This protein binds this small molecule.
Small molecule (SMILES): CC(=O)N[C@H]1[C@H]([C@H](O)[C@H](O)CO)O[C@@](O[C@H]2[C@@H](O)[C@@H](CO)O[C@@H](O[C@H]3[C@H](O)[C@@H](O)[C@H](O)O[C@@H]3CO)[C@@H]2O)(C(=O)O)C[C@@H]1O

Sequence of chain 55.E:
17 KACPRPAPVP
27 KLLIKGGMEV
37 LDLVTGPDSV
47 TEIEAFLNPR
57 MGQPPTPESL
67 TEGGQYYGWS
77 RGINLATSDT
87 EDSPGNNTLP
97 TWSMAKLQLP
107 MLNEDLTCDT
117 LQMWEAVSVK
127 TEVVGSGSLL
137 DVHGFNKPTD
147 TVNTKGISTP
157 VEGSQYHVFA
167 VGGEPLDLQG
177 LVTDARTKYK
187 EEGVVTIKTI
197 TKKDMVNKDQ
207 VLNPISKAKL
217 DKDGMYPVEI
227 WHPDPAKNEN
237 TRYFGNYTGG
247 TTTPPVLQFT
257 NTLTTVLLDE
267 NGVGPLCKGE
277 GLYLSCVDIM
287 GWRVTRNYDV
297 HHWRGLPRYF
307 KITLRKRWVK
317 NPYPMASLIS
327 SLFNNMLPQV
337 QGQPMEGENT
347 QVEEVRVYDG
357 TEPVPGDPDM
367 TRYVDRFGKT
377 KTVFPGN

Sequence of chain 55.D:
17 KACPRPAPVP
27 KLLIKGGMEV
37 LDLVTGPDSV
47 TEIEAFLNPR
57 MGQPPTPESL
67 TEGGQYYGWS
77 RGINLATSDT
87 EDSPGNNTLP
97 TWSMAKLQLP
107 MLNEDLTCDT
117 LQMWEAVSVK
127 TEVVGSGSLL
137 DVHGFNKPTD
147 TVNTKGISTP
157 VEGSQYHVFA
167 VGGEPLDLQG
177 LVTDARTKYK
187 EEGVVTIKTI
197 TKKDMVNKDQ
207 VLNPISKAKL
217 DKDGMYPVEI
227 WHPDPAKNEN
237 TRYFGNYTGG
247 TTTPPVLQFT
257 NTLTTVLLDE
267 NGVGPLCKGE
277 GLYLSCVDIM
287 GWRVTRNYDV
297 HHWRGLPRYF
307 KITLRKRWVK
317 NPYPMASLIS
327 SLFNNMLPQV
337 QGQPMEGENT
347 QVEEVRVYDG

Binding-site contacts:
Ligand atom O4 contacts residue ARG77 of chain 55.D at 4.3 Å.
Ligand atom O1B contacts residue ARG77 of chain 55.D at 2.8 Å (salt-bridge).
Ligand atom C6 contacts residue TYR72 of chain 55.D at 3.8 Å (hydrophobic).
Ligand atom O6 contacts residue ASN93 of chain 55.D at 3.4 Å (h-bond).
Ligand atom C4 contacts residue HIS298 of chain 55.D at 3.7 Å.
Ligand atom C2 contacts residue ARG77 of chain 55.D at 4.0 Å.
Ligand atom O4 contacts residue ILE79 of chain 55.D at 4.2 Å.
Ligand atom C3 contacts residue GLY78 of chain 55.D at 4.0 Å.
Ligand atom C1 contacts residue ARG77 of chain 55.D at 3.4 Å.
Ligand atom C4 contacts residue GLY78 of chain 55.D at 3.8 Å.
Ligand atom C11 contacts residue TYR72 of chain 55.D at 4.0 Å (hydrophobic).
Ligand atom O4 contacts residue TYR72 of chain 55.D at 3.9 Å.
Ligand atom O3 contacts residue ARG77 of chain 55.D at 4.3 Å.
Ligand atom O3 contacts residue VAL296 of chain 55.D at 4.3 Å.
Ligand atom O1B contacts residue TYR72 of chain 55.D at 4.0 Å.
Ligand atom O3 contacts residue GLY78 of chain 55.D at 3.8 Å.
Ligand atom C3 contacts residue HIS298 of chain 55.D at 3.9 Å.
Ligand atom C6 contacts residue THR94 of chain 55.D at 4.2 Å.
Ligand atom C6 contacts residue ASN93 of chain 55.D at 3.2 Å.
Ligand atom O8 contacts residue TYR72 of chain 55.D at 3.7 Å.
Ligand atom N5 contacts residue TYR72 of chain 55.D at 3.0 Å (h-bond).
Ligand atom C10 contacts residue TYR72 of chain 55.D at 3.8 Å (hydrophobic).
Ligand atom O4 contacts residue THR291 of chain 55.D at 4.0 Å.
Ligand atom C1 contacts residue TYR72 of chain 55.D at 3.8 Å (hydrophobic).
Ligand atom C3 contacts residue ARG77 of chain 55.D at 3.4 Å.
Ligand atom C4 contacts residue VAL296 of chain 55.D at 4.2 Å (hydrophobic).
Ligand atom O3 contacts residue ASN80 of chain 55.D at 3.8 Å.
Ligand atom C3 contacts residue VAL296 of chain 55.D at 3.5 Å (hydrophobic).
Ligand atom O4 contacts residue GLY78 of chain 55.D at 3.1 Å (h-bond).
Ligand atom C5 contacts residue TYR72 of chain 55.D at 3.6 Å (hydrophobic).
Ligand atom C11 contacts residue ASP85 of chain 55.E at 3.6 Å.
Ligand atom C4 contacts residue ARG77 of chain 55.D at 4.1 Å.
Ligand atom O1A contacts residue ARG77 of chain 55.D at 2.8 Å (salt-bridge).
Ligand atom O8 contacts residue ARG77 of chain 55.D at 3.6 Å.
Ligand atom O4 contacts residue HIS298 of chain 55.D at 2.6 Å (h-bond).
Ligand atom C4 contacts residue TYR72 of chain 55.D at 3.4 Å (hydrophobic).
Ligand atom O4 contacts residue VAL296 of chain 55.D at 4.0 Å.
Ligand atom O1A contacts residue GLY78 of chain 55.D at 4.1 Å.
Ligand atom O1A contacts residue TYR72 of chain 55.D at 3.3 Å.
Ligand atom O10 contacts residue THR291 of chain 55.D at 3.8 Å.